Binding-site contacts:
Ligand atom O2S contacts residue THR352 of chain 1.A at 3.3 Å.
Ligand atom C24 contacts residue ILE391 of chain 1.A at 4.0 Å (hydrophobic).
Ligand atom N24 contacts residue LEU351 of chain 1.A at 3.8 Å.
Ligand atom O3 contacts residue ASP299 of chain 1.A at 3.1 Å (salt-bridge).
Ligand atom C25 contacts residue LEU351 of chain 1.A at 2.9 Å (hydrophobic).
Ligand atom O3S contacts residue HIS283 of chain 1.A at 3.4 Å (h-bond).
Ligand atom C3 contacts residue ASP299 of chain 1.A at 3.9 Å.
Ligand atom O1S contacts residue THR354 of chain 1.A at 2.9 Å (h-bond).
Ligand atom C16 contacts residue PRO396 of chain 1.A at 3.4 Å (hydrophobic).
Ligand atom C19 contacts residue GLN527 of chain 1.A at 3.8 Å.
Ligand atom O3S contacts residue VAL353 of chain 1.A at 3.2 Å (h-bond).
Ligand atom C4 contacts residue VAL301 of chain 1.A at 3.7 Å (hydrophobic).
Ligand atom O2S contacts residue VAL353 of chain 1.A at 3.6 Å.
Ligand atom O2S contacts residue LEU351 of chain 1.A at 3.2 Å (h-bond).
Ligand atom C15 contacts residue ILE399 of chain 1.A at 3.7 Å (hydrophobic).
Ligand atom O24 contacts residue ILE391 of chain 1.A at 3.2 Å.
Ligand atom C18 contacts residue TRP522 of chain 1.A at 4.0 Å (hydrophobic).
Ligand atom C21 contacts residue ILE391 of chain 1.A at 3.2 Å (hydrophobic).
Ligand atom O3S contacts residue THR352 of chain 1.A at 3.4 Å (h-bond).
Ligand atom C11 contacts residue GLN527 of chain 1.A at 4.0 Å.
Ligand atom C26 contacts residue LEU351 of chain 1.A at 3.6 Å (hydrophobic).
Ligand atom O24 contacts residue LEU351 of chain 1.A at 3.2 Å (h-bond).
Ligand atom S26 contacts residue VAL353 of chain 1.A at 4.0 Å.
Ligand atom C14 contacts residue ILE399 of chain 1.A at 3.9 Å (hydrophobic).
Ligand atom O1S contacts residue HIS283 of chain 1.A at 4.0 Å.
Ligand atom C15 contacts residue LEU224 of chain 1.A at 3.7 Å (hydrophobic).
Ligand atom C20 contacts residue ILE391 of chain 1.A at 3.8 Å (hydrophobic).
Ligand atom C7 contacts residue ILE399 of chain 1.A at 4.0 Å (hydrophobic).
Ligand atom C4 contacts residue ASP299 of chain 1.A at 3.9 Å.
Ligand atom S26 contacts residue THR354 of chain 1.A at 3.6 Å (h-bond).
Ligand atom C15 contacts residue PRO396 of chain 1.A at 3.7 Å (hydrophobic).
Ligand atom O2S contacts residue THR354 of chain 1.A at 3.2 Å (h-bond).
Ligand atom C22 contacts residue ILE391 of chain 1.A at 3.9 Å (hydrophobic).
Ligand atom O2S contacts residue TYR526 of chain 1.A at 4.0 Å.
Ligand atom O3S contacts residue GLY350 of chain 1.A at 3.2 Å (h-bond).
Ligand atom C24 contacts residue LEU351 of chain 1.A at 4.0 Å (hydrophobic).
Ligand atom O3S contacts residue LEU351 of chain 1.A at 3.1 Å (h-bond).
Ligand atom S26 contacts residue LEU351 of chain 1.A at 3.4 Å (h-bond).
Ligand atom O7 contacts residue LEU224 of chain 1.A at 3.6 Å.
Ligand atom C8 contacts residue ILE399 of chain 1.A at 3.7 Å (hydrophobic).

The small molecule below binds the protein below.
Small molecule (SMILES): C[C@H](CCC(=O)NCCS(=O)(=O)O)[C@H]1CC[C@H]2[C@@H]3[C@H](O)C[C@@H]4C[C@H](O)CC[C@]4(C)[C@H]3C[C@H](O)[C@]12C

Sequence of chain 1.A:
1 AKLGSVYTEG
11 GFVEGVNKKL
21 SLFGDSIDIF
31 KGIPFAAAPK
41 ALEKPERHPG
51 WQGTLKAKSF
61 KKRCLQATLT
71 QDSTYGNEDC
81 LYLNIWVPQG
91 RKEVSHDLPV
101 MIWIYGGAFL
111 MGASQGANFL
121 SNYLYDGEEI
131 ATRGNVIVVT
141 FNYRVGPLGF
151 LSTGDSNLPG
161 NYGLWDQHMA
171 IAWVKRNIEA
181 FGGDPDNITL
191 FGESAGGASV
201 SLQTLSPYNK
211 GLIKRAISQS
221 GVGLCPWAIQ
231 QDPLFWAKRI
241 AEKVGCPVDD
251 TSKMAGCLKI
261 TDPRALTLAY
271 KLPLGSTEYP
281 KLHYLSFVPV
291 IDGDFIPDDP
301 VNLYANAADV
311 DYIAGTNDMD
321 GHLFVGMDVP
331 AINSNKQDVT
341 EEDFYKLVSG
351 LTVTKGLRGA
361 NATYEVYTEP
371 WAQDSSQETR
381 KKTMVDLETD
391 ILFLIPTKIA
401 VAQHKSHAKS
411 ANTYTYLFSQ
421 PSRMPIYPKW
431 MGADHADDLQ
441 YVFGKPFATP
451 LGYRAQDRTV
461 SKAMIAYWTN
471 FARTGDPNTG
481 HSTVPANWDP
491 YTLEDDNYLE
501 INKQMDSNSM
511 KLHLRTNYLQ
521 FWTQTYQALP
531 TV